A protein and the small-molecule ligand that binds it are described below.
Small molecule (SMILES): C[C@]12CC[C@H](O)CC1=CC[C@@H]1[C@@H]2CC[C@]2(C)C(c3cccnc3)=CC[C@@H]12

Sequence of chain 1.A:
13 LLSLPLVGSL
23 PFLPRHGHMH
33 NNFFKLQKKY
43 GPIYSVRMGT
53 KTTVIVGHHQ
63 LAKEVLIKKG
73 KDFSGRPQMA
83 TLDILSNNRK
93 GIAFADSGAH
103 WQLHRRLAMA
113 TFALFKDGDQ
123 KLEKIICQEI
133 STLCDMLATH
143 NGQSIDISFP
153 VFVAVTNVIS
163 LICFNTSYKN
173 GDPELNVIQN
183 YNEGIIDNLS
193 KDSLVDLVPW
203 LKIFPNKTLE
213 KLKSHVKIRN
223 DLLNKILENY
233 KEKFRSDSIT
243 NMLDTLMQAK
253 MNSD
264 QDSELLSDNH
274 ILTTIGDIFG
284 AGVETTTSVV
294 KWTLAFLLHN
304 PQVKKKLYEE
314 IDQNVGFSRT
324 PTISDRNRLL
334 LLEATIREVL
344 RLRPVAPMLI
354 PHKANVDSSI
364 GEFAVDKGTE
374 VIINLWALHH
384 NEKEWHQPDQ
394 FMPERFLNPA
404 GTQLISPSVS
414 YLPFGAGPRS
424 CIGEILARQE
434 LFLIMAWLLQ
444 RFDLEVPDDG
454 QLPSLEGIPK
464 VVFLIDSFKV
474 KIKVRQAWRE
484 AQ

Binding-site contacts:
Ligand atom C23 contacts residue HEM1 of chain 1.E at 3.3 Å.
Ligand atom C25 contacts residue VAL465 of chain 1.A at 3.9 Å (hydrophobic).
Ligand atom C17 contacts residue ALA284 of chain 1.A at 3.9 Å (hydrophobic).
Ligand atom C9 contacts residue ALA284 of chain 1.A at 4.0 Å (hydrophobic).
Ligand atom C16 contacts residue ALA284 of chain 1.A at 3.7 Å (hydrophobic).
Ligand atom N22 contacts residue THR288 of chain 1.A at 4.0 Å.
Ligand atom C2 contacts residue ILE188 of chain 1.A at 4.0 Å (hydrophobic).
Ligand atom C16 contacts residue ALA95 of chain 1.A at 3.8 Å (hydrophobic).
Ligand atom C24 contacts residue VAL348 of chain 1.A at 3.4 Å (hydrophobic).
Ligand atom C7 contacts residue GLY279 of chain 1.A at 3.9 Å.
Ligand atom C7 contacts residue ASP280 of chain 1.A at 3.5 Å.
Ligand atom C6 contacts residue GLY283 of chain 1.A at 3.7 Å.
Ligand atom C21 contacts residue HEM1 of chain 1.E at 3.1 Å.
Ligand atom C25 contacts residue THR288 of chain 1.A at 3.6 Å.
Ligand atom C15 contacts residue ALA95 of chain 1.A at 3.7 Å (hydrophobic).
Ligand atom C18 contacts residue PHE96 of chain 1.A at 3.7 Å (hydrophobic).
Ligand atom C2 contacts residue ASN184 of chain 1.A at 3.6 Å.
Ligand atom O3 contacts residue ILE187 of chain 1.A at 3.4 Å.
Ligand atom C24 contacts residue THR288 of chain 1.A at 3.3 Å.
Ligand atom O3 contacts residue TYR183 of chain 1.A at 3.8 Å.
Ligand atom C5 contacts residue GLY283 of chain 1.A at 4.0 Å.
Ligand atom C7 contacts residue GLY283 of chain 1.A at 3.8 Å.
Ligand atom C4 contacts residue ARG221 of chain 1.A at 4.0 Å.
Ligand atom C23 contacts residue THR288 of chain 1.A at 3.5 Å.
Ligand atom C3 contacts residue ASN184 of chain 1.A at 3.3 Å.
Ligand atom O3 contacts residue ARG221 of chain 1.A at 3.9 Å.
Ligand atom N22 contacts residue HEM1 of chain 1.E at 2.4 Å.
Ligand atom C1 contacts residue GLU287 of chain 1.A at 4.0 Å.
Ligand atom C4 contacts residue LEU87 of chain 1.A at 3.8 Å (hydrophobic).
Ligand atom C24 contacts residue VAL465 of chain 1.A at 4.0 Å (hydrophobic).
Ligand atom C18 contacts residue VAL464 of chain 1.A at 3.6 Å (hydrophobic).
Ligand atom C23 contacts residue VAL348 of chain 1.A at 3.7 Å (hydrophobic).
Ligand atom O3 contacts residue ASN184 of chain 1.A at 2.7 Å (h-bond).
Ligand atom C1 contacts residue GLY283 of chain 1.A at 4.0 Å.
Ligand atom C9 contacts residue GLY283 of chain 1.A at 3.9 Å.
Ligand atom C19 contacts residue LEU87 of chain 1.A at 3.8 Å (hydrophobic).
Ligand atom C14 contacts residue ALA284 of chain 1.A at 3.8 Å (hydrophobic).
Ligand atom C7 contacts residue ALA284 of chain 1.A at 3.8 Å (hydrophobic).
Ligand atom C6 contacts residue GLY279 of chain 1.A at 3.5 Å.
Ligand atom C20 contacts residue THR288 of chain 1.A at 4.0 Å.